Binding-site contacts:
Ligand atom O13 contacts residue LEU147 of chain 1.A at 3.6 Å.
Ligand atom O23 contacts residue ASP159 of chain 1.A at 3.6 Å.
Ligand atom O12 contacts residue VAL25 of chain 1.A at 3.9 Å.
Ligand atom O24 contacts residue GLU62 of chain 1.A at 3.0 Å (salt-bridge).
Ligand atom C3 contacts residue LEU17 of chain 1.A at 3.7 Å (hydrophobic).
Ligand atom C18 contacts residue ASP159 of chain 1.A at 3.8 Å.
Ligand atom O23 contacts residue PHE22 of chain 1.A at 3.7 Å.
Ligand atom C19 contacts residue ILE158 of chain 1.A at 3.9 Å (hydrophobic).
Ligand atom O27 contacts residue ALA38 of chain 1.A at 3.5 Å.
Ligand atom C2 contacts residue LEU17 of chain 1.A at 3.6 Å (hydrophobic).
Ligand atom C3 contacts residue LEU147 of chain 1.A at 3.6 Å (hydrophobic).
Ligand atom O27 contacts residue LEU93 of chain 1.A at 3.9 Å.
Ligand atom C9 contacts residue LEU147 of chain 1.A at 3.4 Å (hydrophobic).
Ligand atom C10 contacts residue ALA38 of chain 1.A at 3.5 Å (hydrophobic).
Ligand atom C15 contacts residue LEU93 of chain 1.A at 3.7 Å (hydrophobic).
Ligand atom O13 contacts residue GLU94 of chain 1.A at 3.5 Å (salt-bridge).
Ligand atom C16 contacts residue ILE158 of chain 1.A at 4.0 Å (hydrophobic).
Ligand atom C17 contacts residue LYS40 of chain 1.A at 3.5 Å.
Ligand atom O13 contacts residue PRO96 of chain 1.A at 3.5 Å.
Ligand atom O12 contacts residue ILE158 of chain 1.A at 3.9 Å.
Ligand atom C15 contacts residue ILE158 of chain 1.A at 3.7 Å (hydrophobic).
Ligand atom O27 contacts residue GLU94 of chain 1.A at 3.0 Å (salt-bridge).
Ligand atom C18 contacts residue LYS40 of chain 1.A at 3.5 Å.
Ligand atom O13 contacts residue ALA38 of chain 1.A at 3.8 Å.
Ligand atom O24 contacts residue LYS40 of chain 1.A at 2.8 Å (salt-bridge).
Ligand atom C14 contacts residue ILE158 of chain 1.A at 3.9 Å (hydrophobic).
Ligand atom O27 contacts residue ILE77 of chain 1.A at 3.5 Å.
Ligand atom O13 contacts residue ARG95 of chain 1.A at 3.6 Å.
Ligand atom C1 contacts residue VAL99 of chain 1.A at 3.9 Å (hydrophobic).
Ligand atom C1 contacts residue LEU17 of chain 1.A at 3.8 Å (hydrophobic).
Ligand atom O30 contacts residue VAL99 of chain 1.A at 3.3 Å.
Ligand atom C10 contacts residue LEU147 of chain 1.A at 3.9 Å (hydrophobic).
Ligand atom C2 contacts residue VAL99 of chain 1.A at 3.9 Å (hydrophobic).
Ligand atom O24 contacts residue ASP159 of chain 1.A at 3.1 Å.
Ligand atom O23 contacts residue LYS40 of chain 1.A at 2.8 Å (salt-bridge).
Ligand atom O30 contacts residue ARG95 of chain 1.A at 3.7 Å.
Ligand atom C9 contacts residue ALA38 of chain 1.A at 3.8 Å (hydrophobic).
Ligand atom C16 contacts residue ASP159 of chain 1.A at 3.7 Å.
Ligand atom C17 contacts residue ASP159 of chain 1.A at 3.3 Å.
Ligand atom C16 contacts residue LEU93 of chain 1.A at 3.5 Å (hydrophobic).

Sequence of chain 1.A:
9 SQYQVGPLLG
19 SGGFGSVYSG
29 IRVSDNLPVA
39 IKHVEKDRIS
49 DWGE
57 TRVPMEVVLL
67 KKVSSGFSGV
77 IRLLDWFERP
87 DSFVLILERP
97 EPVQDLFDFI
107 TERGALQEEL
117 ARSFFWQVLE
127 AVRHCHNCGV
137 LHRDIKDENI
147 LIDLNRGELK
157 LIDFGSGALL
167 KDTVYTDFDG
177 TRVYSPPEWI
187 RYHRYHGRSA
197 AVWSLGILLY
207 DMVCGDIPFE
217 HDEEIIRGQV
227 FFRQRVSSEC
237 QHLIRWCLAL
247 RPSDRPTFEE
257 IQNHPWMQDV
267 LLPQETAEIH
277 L

This small molecule binds to this protein.
Small molecule (SMILES): O=c1c(O)c(-c2ccc(O)c(O)c2)oc2cc(O)cc(O)c12